The small molecule below binds the protein below.
Small molecule (SMILES): CC(=O)N[C@@H]1[C@@H](O)[C@H](O)[C@@H](CO)O[C@H]1O

Sequence of chain 22.A:
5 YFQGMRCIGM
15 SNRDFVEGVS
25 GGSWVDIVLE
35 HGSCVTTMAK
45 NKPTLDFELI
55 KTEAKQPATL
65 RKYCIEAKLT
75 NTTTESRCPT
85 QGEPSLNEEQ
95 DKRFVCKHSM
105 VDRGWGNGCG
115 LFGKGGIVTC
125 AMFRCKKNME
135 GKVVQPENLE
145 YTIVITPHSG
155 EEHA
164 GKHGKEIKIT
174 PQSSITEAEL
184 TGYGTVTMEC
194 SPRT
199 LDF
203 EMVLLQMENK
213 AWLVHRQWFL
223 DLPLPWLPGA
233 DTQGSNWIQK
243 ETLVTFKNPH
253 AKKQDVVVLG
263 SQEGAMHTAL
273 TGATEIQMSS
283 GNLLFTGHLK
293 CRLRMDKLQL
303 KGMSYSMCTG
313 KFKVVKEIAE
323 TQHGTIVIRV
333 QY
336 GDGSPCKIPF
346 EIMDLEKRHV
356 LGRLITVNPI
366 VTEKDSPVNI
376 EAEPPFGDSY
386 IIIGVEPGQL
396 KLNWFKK

Binding-site contacts:
Ligand atom O6 contacts residue NAG1 of chain 22.N at 4.1 Å.
Ligand atom C8 contacts residue PHE98 of chain 22.A at 3.6 Å (hydrophobic).
Ligand atom O6 contacts residue GLU46 of chain 22.B at 3.8 Å.
Ligand atom O6 contacts residue ASN75 of chain 22.A at 3.8 Å.
Ligand atom C5 contacts residue ASN75 of chain 22.A at 3.2 Å.
Ligand atom C2 contacts residue NAG1 of chain 22.N at 4.1 Å.
Ligand atom C6 contacts residue NAG1 of chain 22.N at 3.4 Å.
Ligand atom O6 contacts residue THR48 of chain 22.B at 4.0 Å.
Ligand atom C5 contacts residue NAG1 of chain 22.N at 3.7 Å.
Ligand atom O7 contacts residue MET126 of chain 22.A at 3.1 Å.
Ligand atom C1 contacts residue ASN75 of chain 22.A at 1.3 Å.
Ligand atom C8 contacts residue ASN75 of chain 22.A at 3.0 Å.
Ligand atom C4 contacts residue NAG1 of chain 22.N at 2.9 Å.
Ligand atom N2 contacts residue ASN75 of chain 22.A at 3.0 Å (h-bond).
Ligand atom O4 contacts residue NAG1 of chain 22.N at 1.6 Å.
Ligand atom C6 contacts residue CYS45 of chain 22.B at 4.4 Å (hydrophobic).
Ligand atom C7 contacts residue MET126 of chain 22.A at 3.8 Å (hydrophobic).
Ligand atom C3 contacts residue NAG1 of chain 22.N at 3.3 Å.
Ligand atom C4 contacts residue ASN75 of chain 22.A at 4.0 Å.
Ligand atom O7 contacts residue ASN75 of chain 22.A at 3.2 Å (h-bond).
Ligand atom C6 contacts residue ASN75 of chain 22.A at 3.8 Å.
Ligand atom O5 contacts residue ASN75 of chain 22.A at 2.1 Å (h-bond).
Ligand atom O6 contacts residue CYS45 of chain 22.B at 3.4 Å (h-bond).
Ligand atom C2 contacts residue ASN75 of chain 22.A at 2.6 Å.
Ligand atom O3 contacts residue NAG1 of chain 22.N at 2.4 Å (h-bond).
Ligand atom C7 contacts residue ASN75 of chain 22.A at 2.8 Å.
Ligand atom C8 contacts residue MET126 of chain 22.A at 3.7 Å (hydrophobic).
Ligand atom O5 contacts residue THR48 of chain 22.B at 4.0 Å.
Ligand atom C3 contacts residue ASN75 of chain 22.A at 3.5 Å.
Ligand atom C6 contacts residue THR48 of chain 22.B at 4.4 Å.

Sequence of chain 22.B:
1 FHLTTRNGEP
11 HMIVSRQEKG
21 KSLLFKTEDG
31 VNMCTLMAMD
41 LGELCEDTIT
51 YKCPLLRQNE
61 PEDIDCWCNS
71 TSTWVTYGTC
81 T